Binding-site contacts:
Ligand atom O6 contacts residue GLU1072 of chain 1.C at 4.0 Å.
Ligand atom O6 contacts residue ASN1074 of chain 1.C at 4.1 Å.
Ligand atom C8 contacts residue ASN1074 of chain 1.C at 4.0 Å.
Ligand atom O5 contacts residue ASN1074 of chain 1.C at 2.4 Å (h-bond).
Ligand atom C4 contacts residue ASN1074 of chain 1.C at 4.3 Å.
Ligand atom N2 contacts residue ASN1074 of chain 1.C at 2.9 Å (h-bond).
Ligand atom O3 contacts residue ALA706 of chain 1.C at 3.4 Å.
Ligand atom C3 contacts residue ASN1074 of chain 1.C at 3.8 Å.
Ligand atom C2 contacts residue ASN1074 of chain 1.C at 2.5 Å.
Ligand atom C7 contacts residue ASN1074 of chain 1.C at 3.6 Å.
Ligand atom C5 contacts residue ASN1074 of chain 1.C at 3.7 Å.
Ligand atom C1 contacts residue ASN1074 of chain 1.C at 1.4 Å.
Ligand atom C3 contacts residue ALA706 of chain 1.C at 4.3 Å (hydrophobic).

Sequence of chain 1.C:
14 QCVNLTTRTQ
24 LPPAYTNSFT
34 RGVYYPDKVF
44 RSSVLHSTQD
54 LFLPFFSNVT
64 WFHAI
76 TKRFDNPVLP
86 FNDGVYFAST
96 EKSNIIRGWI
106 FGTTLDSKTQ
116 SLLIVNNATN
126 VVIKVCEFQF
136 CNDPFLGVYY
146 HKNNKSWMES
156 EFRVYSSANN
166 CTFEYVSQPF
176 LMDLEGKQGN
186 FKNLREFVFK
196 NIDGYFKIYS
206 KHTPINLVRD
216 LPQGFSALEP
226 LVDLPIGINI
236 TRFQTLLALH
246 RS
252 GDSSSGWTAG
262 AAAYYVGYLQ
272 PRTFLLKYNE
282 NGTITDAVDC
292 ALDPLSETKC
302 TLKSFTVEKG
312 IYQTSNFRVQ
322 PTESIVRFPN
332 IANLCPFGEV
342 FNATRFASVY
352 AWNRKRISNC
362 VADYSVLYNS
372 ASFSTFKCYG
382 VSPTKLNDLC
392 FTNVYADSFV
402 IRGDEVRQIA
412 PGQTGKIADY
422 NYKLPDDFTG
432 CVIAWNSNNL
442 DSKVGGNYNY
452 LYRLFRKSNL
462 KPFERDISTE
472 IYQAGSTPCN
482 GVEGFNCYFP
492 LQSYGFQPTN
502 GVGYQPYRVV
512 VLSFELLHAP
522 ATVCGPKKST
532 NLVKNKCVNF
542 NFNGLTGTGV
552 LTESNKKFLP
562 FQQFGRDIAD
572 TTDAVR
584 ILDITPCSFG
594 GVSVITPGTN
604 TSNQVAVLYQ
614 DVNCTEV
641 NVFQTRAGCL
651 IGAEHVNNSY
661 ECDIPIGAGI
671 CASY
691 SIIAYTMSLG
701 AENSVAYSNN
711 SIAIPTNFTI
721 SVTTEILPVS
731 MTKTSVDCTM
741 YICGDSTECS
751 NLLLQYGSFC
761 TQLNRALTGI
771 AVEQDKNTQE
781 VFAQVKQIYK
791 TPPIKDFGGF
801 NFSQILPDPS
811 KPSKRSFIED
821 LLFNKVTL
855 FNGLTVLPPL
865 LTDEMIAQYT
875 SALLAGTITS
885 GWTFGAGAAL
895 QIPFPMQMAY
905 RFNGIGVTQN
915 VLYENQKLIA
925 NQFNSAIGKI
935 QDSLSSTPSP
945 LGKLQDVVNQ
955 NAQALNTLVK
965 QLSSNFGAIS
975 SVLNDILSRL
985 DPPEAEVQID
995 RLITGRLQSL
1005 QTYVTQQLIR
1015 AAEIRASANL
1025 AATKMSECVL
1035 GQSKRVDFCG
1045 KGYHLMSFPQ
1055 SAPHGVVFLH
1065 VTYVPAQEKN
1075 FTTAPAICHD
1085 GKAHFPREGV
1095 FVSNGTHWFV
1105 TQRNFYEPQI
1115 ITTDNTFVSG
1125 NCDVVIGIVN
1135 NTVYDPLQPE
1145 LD

A protein and the small-molecule ligand that binds it are described below.
Small molecule (SMILES): CC(=O)N[C@@H]1[C@@H](O)[C@H](O)[C@@H](CO)O[C@H]1O